Sequence of chain 1.A:
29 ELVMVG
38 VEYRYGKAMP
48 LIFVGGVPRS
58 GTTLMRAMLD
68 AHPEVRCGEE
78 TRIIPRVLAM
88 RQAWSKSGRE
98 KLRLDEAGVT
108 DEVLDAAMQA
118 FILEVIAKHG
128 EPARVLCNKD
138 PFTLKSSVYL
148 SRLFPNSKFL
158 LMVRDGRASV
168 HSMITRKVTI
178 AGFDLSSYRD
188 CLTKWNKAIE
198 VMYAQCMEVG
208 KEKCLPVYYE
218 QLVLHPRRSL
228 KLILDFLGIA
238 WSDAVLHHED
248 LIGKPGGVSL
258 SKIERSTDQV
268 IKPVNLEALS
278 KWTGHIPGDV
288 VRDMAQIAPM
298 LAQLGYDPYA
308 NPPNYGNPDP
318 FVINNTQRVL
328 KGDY

Sequence of chain 1.B:
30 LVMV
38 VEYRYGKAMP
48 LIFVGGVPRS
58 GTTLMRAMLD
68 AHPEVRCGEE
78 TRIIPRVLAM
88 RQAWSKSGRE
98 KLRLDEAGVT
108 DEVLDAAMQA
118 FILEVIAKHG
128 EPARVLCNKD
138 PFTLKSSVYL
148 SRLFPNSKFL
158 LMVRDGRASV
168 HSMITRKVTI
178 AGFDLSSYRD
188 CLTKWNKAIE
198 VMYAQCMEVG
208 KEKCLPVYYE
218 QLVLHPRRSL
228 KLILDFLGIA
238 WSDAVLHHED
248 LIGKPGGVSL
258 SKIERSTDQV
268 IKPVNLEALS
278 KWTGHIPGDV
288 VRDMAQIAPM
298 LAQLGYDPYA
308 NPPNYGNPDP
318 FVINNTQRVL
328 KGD

Binding-site contacts:
Ligand atom CA contacts residue THR176 of chain 1.A at 3.5 Å.
Ligand atom CB contacts residue THR176 of chain 1.A at 3.5 Å.
Ligand atom OD2 contacts residue ARG262 of chain 1.A at 3.3 Å (salt-bridge).
Ligand atom OD1 contacts residue ARG100 of chain 1.B at 2.6 Å (salt-bridge).
Ligand atom OE1 contacts residue GLU97 of chain 1.B at 3.2 Å (salt-bridge).
Ligand atom OXT contacts residue LYS142 of chain 1.A at 2.7 Å (salt-bridge).
Ligand atom CZ contacts residue GLU77 of chain 1.A at 3.5 Å.
Ligand atom CD2 contacts residue ARG96 of chain 1.B at 3.5 Å.
Ligand atom CD contacts residue ARG79 of chain 1.A at 3.5 Å.
Ligand atom OD2 contacts residue THR176 of chain 1.A at 3.2 Å (h-bond).
Ligand atom OD2 contacts residue ILE177 of chain 1.A at 3.3 Å.
Ligand atom OD1 contacts residue ALA178 of chain 1.A at 3.4 Å (h-bond).
Ligand atom CE2 contacts residue PRO138 of chain 1.A at 3.5 Å (hydrophobic).
Ligand atom CE2 contacts residue GLU77 of chain 1.A at 3.4 Å.
Ligand atom O contacts residue ILE177 of chain 1.A at 3.5 Å.
Ligand atom C contacts residue THR176 of chain 1.A at 3.5 Å.
Ligand atom O contacts residue ALA178 of chain 1.A at 2.9 Å (h-bond).
Ligand atom CB contacts residue THR176 of chain 1.A at 3.3 Å.
Ligand atom O contacts residue ARG79 of chain 1.A at 2.8 Å (salt-bridge).
Ligand atom OE2 contacts residue ARG79 of chain 1.A at 3.3 Å (salt-bridge).
Ligand atom CD1 contacts residue ALA86 of chain 1.A at 3.4 Å (hydrophobic).
Ligand atom CZ contacts residue ARG83 of chain 1.A at 3.3 Å.
Ligand atom OE1 contacts residue ARG83 of chain 1.A at 3.2 Å (salt-bridge).
Ligand atom OE2 contacts residue ALA178 of chain 1.A at 3.5 Å (h-bond).
Ligand atom OE2 contacts residue GLU97 of chain 1.B at 2.9 Å (salt-bridge).
Ligand atom N contacts residue THR176 of chain 1.A at 2.8 Å (h-bond).
Ligand atom CE2 contacts residue ARG83 of chain 1.A at 3.2 Å.
Ligand atom C contacts residue LYS142 of chain 1.A at 3.4 Å.
Ligand atom CG contacts residue ALA178 of chain 1.A at 3.3 Å (hydrophobic).
Ligand atom CA contacts residue THR176 of chain 1.A at 3.2 Å.
Ligand atom OH contacts residue GLU77 of chain 1.A at 2.7 Å (salt-bridge).
Ligand atom CD contacts residue GLU97 of chain 1.B at 3.4 Å.
Ligand atom O contacts residue LYS142 of chain 1.A at 3.5 Å (salt-bridge).
Ligand atom CD1 contacts residue GLU97 of chain 1.B at 3.5 Å.
Ligand atom OD2 contacts residue ALA178 of chain 1.A at 2.5 Å (h-bond).
Ligand atom O contacts residue ARG79 of chain 1.A at 3.1 Å (salt-bridge).
Ligand atom CB contacts residue PHE139 of chain 1.A at 3.4 Å (hydrophobic).
Ligand atom OE1 contacts residue ALA178 of chain 1.A at 3.2 Å.
Ligand atom N contacts residue THR176 of chain 1.A at 3.2 Å (h-bond).
Ligand atom CE1 contacts residue ARG79 of chain 1.A at 3.4 Å.

This small molecule binds to this protein.
Small molecule (SMILES): N[C@@H](CCC(=O)O)C(=O)N[C@@H](CC(=O)O)C(=O)N[C@@H](Cc1ccccc1)C(=O)N[C@@H](CCC(=O)O)C(=O)N[C@@H](CC(=O)O)C(=O)N[C@@H](Cc1ccc(O)cc1)C(=O)N[C@@H](CCC(=O)O)C(=O)N[C@@H](Cc1ccccc1)C(=O)N[C@@H](CC(=O)O)C(=O)O